Binding-site contacts:
Ligand atom C1 contacts residue CYS69 of chain 1.A at 4.0 Å (hydrophobic).
Ligand atom C2 contacts residue FAD1 of chain 1.B at 3.4 Å.
Ligand atom C4 contacts residue VAL237 of chain 1.A at 4.0 Å (hydrophobic).
Ligand atom C5 contacts residue VAL237 of chain 1.A at 3.8 Å (hydrophobic).
Ligand atom C5 contacts residue PHE222 of chain 1.A at 3.4 Å (hydrophobic).
Ligand atom C6 contacts residue GLY325 of chain 1.A at 3.6 Å.
Ligand atom C1 contacts residue VAL210 of chain 1.A at 3.8 Å (hydrophobic).
Ligand atom C6 contacts residue PRO322 of chain 1.A at 4.0 Å (hydrophobic).
Ligand atom C6 contacts residue THR324 of chain 1.A at 4.0 Å.
Ligand atom N contacts residue ILE323 of chain 1.A at 2.9 Å (h-bond).
Ligand atom C contacts residue VAL210 of chain 1.A at 3.6 Å (hydrophobic).
Ligand atom C3 contacts residue PHE224 of chain 1.A at 4.1 Å (hydrophobic).
Ligand atom C4 contacts residue PRO322 of chain 1.A at 3.6 Å (hydrophobic).
Ligand atom C5 contacts residue ILE323 of chain 1.A at 3.9 Å (hydrophobic).
Ligand atom C5 contacts residue PRO322 of chain 1.A at 2.9 Å (hydrophobic).
Ligand atom N contacts residue THR324 of chain 1.A at 4.1 Å.
Ligand atom C2 contacts residue PHE224 of chain 1.A at 3.5 Å (hydrophobic).
Ligand atom C3 contacts residue FAD1 of chain 1.B at 3.7 Å.
Ligand atom C7 contacts residue THR324 of chain 1.A at 3.8 Å.
Ligand atom C4 contacts residue GLY325 of chain 1.A at 4.1 Å.
Ligand atom C contacts residue GLY325 of chain 1.A at 4.1 Å.
Ligand atom C4 contacts residue FAD1 of chain 1.B at 3.6 Å.
Ligand atom C3 contacts residue GLY325 of chain 1.A at 3.6 Å.
Ligand atom BR contacts residue PHE71 of chain 1.A at 3.8 Å.
Ligand atom N contacts residue PHE222 of chain 1.A at 3.3 Å.
Ligand atom N contacts residue PRO322 of chain 1.A at 3.2 Å (h-bond).
Ligand atom N contacts residue GLY325 of chain 1.A at 3.7 Å.
Ligand atom C6 contacts residue PHE222 of chain 1.A at 3.7 Å (hydrophobic).
Ligand atom C2 contacts residue GLY325 of chain 1.A at 3.8 Å.
Ligand atom C7 contacts residue GLY325 of chain 1.A at 3.8 Å.
Ligand atom C4 contacts residue SER67 of chain 1.A at 3.6 Å.
Ligand atom C1 contacts residue GLY325 of chain 1.A at 4.0 Å.
Ligand atom C5 contacts residue GLU239 of chain 1.A at 4.1 Å.
Ligand atom BR contacts residue ILE96 of chain 1.A at 3.6 Å.
Ligand atom C7 contacts residue PHE222 of chain 1.A at 3.8 Å (hydrophobic).
Ligand atom C2 contacts residue CYS69 of chain 1.A at 3.9 Å (hydrophobic).
Ligand atom C6 contacts residue ILE323 of chain 1.A at 3.6 Å (hydrophobic).
Ligand atom C7 contacts residue ILE323 of chain 1.A at 3.8 Å (hydrophobic).
Ligand atom BR contacts residue PHE406 of chain 1.A at 3.4 Å.
Ligand atom BR contacts residue VAL210 of chain 1.A at 3.7 Å.

Sequence of chain 1.A:
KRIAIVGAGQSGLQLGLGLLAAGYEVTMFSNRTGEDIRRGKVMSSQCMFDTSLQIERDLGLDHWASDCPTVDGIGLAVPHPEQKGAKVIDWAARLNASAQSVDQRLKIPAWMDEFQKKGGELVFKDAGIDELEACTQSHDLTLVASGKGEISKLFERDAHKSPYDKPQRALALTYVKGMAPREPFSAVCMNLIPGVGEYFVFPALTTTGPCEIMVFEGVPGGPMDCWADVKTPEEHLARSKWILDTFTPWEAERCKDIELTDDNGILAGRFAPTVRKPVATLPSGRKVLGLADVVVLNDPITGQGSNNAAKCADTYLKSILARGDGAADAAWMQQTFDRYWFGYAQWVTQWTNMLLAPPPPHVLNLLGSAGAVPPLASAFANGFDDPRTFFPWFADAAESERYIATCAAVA

A protein and the small-molecule ligand that binds it are described below.
Small molecule (SMILES): Brc1ccc2cc[nH]c2c1